This protein binds this small molecule.
Small molecule (SMILES): NC(=O)CC1NC(=O)C2(CCCCC2)NC(=O)[C@@H](CC(=O)O)[C@@H](c2ccc(C(C(=O)O)C(=O)O)cc2)/C=C/C[C@@H](Cc2cccc3ccccc23)CNC1=O

Binding-site contacts:
Ligand atom O3 contacts residue GLU35 of chain 1.A at 3.6 Å.
Ligand atom C21 contacts residue LYS55 of chain 1.A at 3.6 Å.
Ligand atom O2 contacts residue GLU35 of chain 1.A at 2.9 Å.
Ligand atom O3 contacts residue SER34 of chain 1.A at 2.5 Å (h-bond).
Ligand atom O contacts residue GLU35 of chain 1.A at 3.2 Å (salt-bridge).
Ligand atom C23 contacts residue SER42 of chain 1.A at 3.4 Å.
Ligand atom O1 contacts residue ARG32 of chain 1.A at 3.0 Å (salt-bridge).
Ligand atom C23 contacts residue GLU35 of chain 1.A at 3.1 Å.
Ligand atom C20 contacts residue LYS55 of chain 1.A at 3.4 Å.
Ligand atom C24 contacts residue GLU35 of chain 1.A at 3.3 Å.
Ligand atom C14 contacts residue LYS55 of chain 1.A at 3.6 Å.
Ligand atom C23 contacts residue ARG32 of chain 1.A at 3.5 Å.
Ligand atom C15 contacts residue HIS53 of chain 1.A at 3.5 Å.
Ligand atom N3 contacts residue HIS53 of chain 1.A at 3.3 Å (h-bond).
Ligand atom O5 contacts residue PHE54 of chain 1.A at 3.5 Å.
Ligand atom O contacts residue ARG13 of chain 1.A at 3.0 Å (salt-bridge).
Ligand atom O5 contacts residue LYS55 of chain 1.A at 3.0 Å (salt-bridge).
Ligand atom O1 contacts residue SER42 of chain 1.A at 2.9 Å (h-bond).
Ligand atom C24 contacts residue SER36 of chain 1.A at 3.1 Å.
Ligand atom O2 contacts residue SER36 of chain 1.A at 2.2 Å (h-bond).
Ligand atom C35 contacts residue HIS53 of chain 1.A at 3.5 Å.
Ligand atom C17 contacts residue HIS53 of chain 1.A at 3.6 Å.
Ligand atom N1 contacts residue LYS55 of chain 1.A at 3.0 Å (salt-bridge).
Ligand atom O2 contacts residue SER34 of chain 1.A at 3.5 Å (h-bond).
Ligand atom C24 contacts residue SER34 of chain 1.A at 3.4 Å.
Ligand atom C19 contacts residue ARG13 of chain 1.A at 3.4 Å.
Ligand atom C19 contacts residue GLU35 of chain 1.A at 3.6 Å.
Ligand atom O1 contacts residue GLU35 of chain 1.A at 2.8 Å (salt-bridge).
Ligand atom C24 contacts residue LYS55 of chain 1.A at 3.2 Å.
Ligand atom C19 contacts residue LYS55 of chain 1.A at 3.7 Å.
Ligand atom O3 contacts residue LYS55 of chain 1.A at 2.8 Å (salt-bridge).
Ligand atom O1 contacts residue SER34 of chain 1.A at 3.6 Å.
Ligand atom O8 contacts residue ARG13 of chain 1.A at 3.0 Å (salt-bridge).
Ligand atom C12 contacts residue LYS55 of chain 1.A at 3.4 Å.
Ligand atom C2 contacts residue LEU57 of chain 1.A at 3.4 Å (hydrophobic).
Ligand atom O3 contacts residue SER36 of chain 1.A at 3.3 Å (h-bond).
Ligand atom N1 contacts residue LEU66 of chain 1.A at 3.0 Å (h-bond).
Ligand atom O contacts residue ARG32 of chain 1.A at 2.8 Å (salt-bridge).
Ligand atom C22 contacts residue GLU35 of chain 1.A at 2.6 Å.
Ligand atom O3 contacts residue SER42 of chain 1.A at 3.5 Å (h-bond).

Sequence of chain 1.A:
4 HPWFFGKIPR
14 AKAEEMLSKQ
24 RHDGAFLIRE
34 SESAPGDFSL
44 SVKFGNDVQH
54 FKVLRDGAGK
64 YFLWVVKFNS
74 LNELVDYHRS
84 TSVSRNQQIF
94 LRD